Sequence of chain 1.B:
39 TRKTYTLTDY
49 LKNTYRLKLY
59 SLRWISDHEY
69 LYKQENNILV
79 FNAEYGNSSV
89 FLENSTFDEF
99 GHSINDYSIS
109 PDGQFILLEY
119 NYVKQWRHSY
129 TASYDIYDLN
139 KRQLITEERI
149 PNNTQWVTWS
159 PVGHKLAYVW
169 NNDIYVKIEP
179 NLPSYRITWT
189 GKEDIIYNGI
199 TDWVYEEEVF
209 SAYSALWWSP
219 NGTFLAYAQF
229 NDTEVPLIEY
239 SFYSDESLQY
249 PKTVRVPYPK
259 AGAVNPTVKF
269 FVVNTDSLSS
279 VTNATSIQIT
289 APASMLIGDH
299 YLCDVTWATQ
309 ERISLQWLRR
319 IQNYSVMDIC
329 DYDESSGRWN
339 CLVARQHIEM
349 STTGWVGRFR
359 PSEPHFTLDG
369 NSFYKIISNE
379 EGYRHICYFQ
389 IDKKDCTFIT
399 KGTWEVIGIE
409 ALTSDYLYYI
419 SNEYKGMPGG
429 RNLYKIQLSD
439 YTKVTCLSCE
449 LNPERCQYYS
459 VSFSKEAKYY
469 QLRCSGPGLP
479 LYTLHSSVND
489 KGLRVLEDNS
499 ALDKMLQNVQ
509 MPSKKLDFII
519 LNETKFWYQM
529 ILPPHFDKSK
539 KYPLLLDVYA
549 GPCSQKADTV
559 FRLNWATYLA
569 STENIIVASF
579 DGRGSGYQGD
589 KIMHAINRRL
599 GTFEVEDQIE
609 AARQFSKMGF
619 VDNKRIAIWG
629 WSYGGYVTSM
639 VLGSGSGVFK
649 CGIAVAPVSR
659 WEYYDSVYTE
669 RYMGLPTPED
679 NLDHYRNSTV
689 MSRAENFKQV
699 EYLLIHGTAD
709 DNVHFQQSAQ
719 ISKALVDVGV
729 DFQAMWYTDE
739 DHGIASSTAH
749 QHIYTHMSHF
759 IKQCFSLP

Binding-site contacts:
Ligand atom C4 contacts residue GLU332 of chain 1.B at 4.3 Å.
Ligand atom C1 contacts residue THR221 of chain 1.B at 3.2 Å.
Ligand atom N2 contacts residue GLU309 of chain 1.B at 4.5 Å.
Ligand atom C3 contacts residue GLU332 of chain 1.B at 3.9 Å.
Ligand atom C6 contacts residue GLN308 of chain 1.B at 4.1 Å.
Ligand atom O5 contacts residue THR221 of chain 1.B at 3.8 Å.
Ligand atom O6 contacts residue GLU309 of chain 1.B at 2.5 Å (salt-bridge).
Ligand atom O6 contacts residue GLN308 of chain 1.B at 3.8 Å.
Ligand atom C8 contacts residue PHE222 of chain 1.B at 3.5 Å (hydrophobic).
Ligand atom C5 contacts residue ASN219 of chain 1.B at 3.7 Å.
Ligand atom C3 contacts residue THR221 of chain 1.B at 3.7 Å.
Ligand atom O4 contacts residue GLU332 of chain 1.B at 3.6 Å (salt-bridge).
Ligand atom O7 contacts residue THR221 of chain 1.B at 4.3 Å.
Ligand atom O5 contacts residue GLN308 of chain 1.B at 3.5 Å.
Ligand atom C6 contacts residue GLU309 of chain 1.B at 3.1 Å.
Ligand atom O7 contacts residue ASN272 of chain 1.B at 3.8 Å.
Ligand atom C5 contacts residue GLN308 of chain 1.B at 4.4 Å.
Ligand atom C2 contacts residue ASN219 of chain 1.B at 2.5 Å.
Ligand atom O7 contacts residue ASN219 of chain 1.B at 3.7 Å.
Ligand atom C8 contacts residue ASN272 of chain 1.B at 3.6 Å.
Ligand atom N2 contacts residue ASN219 of chain 1.B at 2.8 Å (h-bond).
Ligand atom C5 contacts residue THR221 of chain 1.B at 3.5 Å.
Ligand atom C2 contacts residue THR221 of chain 1.B at 3.8 Å.
Ligand atom C4 contacts residue THR221 of chain 1.B at 4.2 Å.
Ligand atom N2 contacts residue THR221 of chain 1.B at 4.0 Å.
Ligand atom C7 contacts residue ASN272 of chain 1.B at 4.2 Å.
Ligand atom C1 contacts residue GLN308 of chain 1.B at 4.1 Å.
Ligand atom C3 contacts residue ASN219 of chain 1.B at 3.8 Å.
Ligand atom O5 contacts residue ASN219 of chain 1.B at 2.4 Å (h-bond).
Ligand atom C8 contacts residue ASN219 of chain 1.B at 4.5 Å.
Ligand atom C7 contacts residue ASN219 of chain 1.B at 3.4 Å.
Ligand atom C8 contacts residue TYR330 of chain 1.B at 3.3 Å (hydrophobic).
Ligand atom C1 contacts residue ASN219 of chain 1.B at 1.4 Å.
Ligand atom C4 contacts residue ASN219 of chain 1.B at 4.2 Å.
Ligand atom O3 contacts residue GLU332 of chain 1.B at 3.6 Å (salt-bridge).

The protein below binds the small molecule below.
Small molecule (SMILES): CC(=O)N[C@H]1[C@H](O[C@H]2[C@H](O)[C@@H](NC(C)=O)CO[C@@H]2CO)O[C@H](CO)[C@@H](O)[C@@H]1O